A protein and the small-molecule ligand that binds it are described below.
Small molecule (SMILES): Nc1ncnc2c1ncn2[C@@H]1O[C@H](COP(=O)(O)OP(=O)(O)OP(O)(O)=S)[C@@H](O)[C@H]1O

Binding-site contacts:
Ligand atom C3' contacts residue ARG240 of chain 4.A at 3.8 Å.
Ligand atom O2G contacts residue LYS223 of chain 4.A at 3.6 Å.
Ligand atom PB contacts residue LYS223 of chain 4.A at 4.1 Å.
Ligand atom O1A contacts residue HIS221 of chain 4.A at 4.0 Å.
Ligand atom O3G contacts residue LYS188 of chain 4.A at 3.2 Å (salt-bridge).
Ligand atom O3G contacts residue ARG227 of chain 4.A at 2.9 Å (salt-bridge).
Ligand atom PB contacts residue HIS221 of chain 4.A at 3.9 Å.
Ligand atom S1G contacts residue HIS221 of chain 4.A at 4.0 Å.
Ligand atom C4 contacts residue ARG240 of chain 4.A at 4.1 Å.
Ligand atom N3 contacts residue ARG240 of chain 4.A at 3.8 Å.
Ligand atom C5' contacts residue ARG240 of chain 4.A at 3.4 Å.
Ligand atom O2B contacts residue LYS223 of chain 4.A at 2.7 Å (salt-bridge).
Ligand atom N1 contacts residue ARG109 of chain 4.A at 3.3 Å (salt-bridge).
Ligand atom PG contacts residue HIS221 of chain 4.A at 4.0 Å.
Ligand atom O5' contacts residue ARG240 of chain 4.A at 3.7 Å.
Ligand atom N9 contacts residue ARG240 of chain 4.A at 3.9 Å.
Ligand atom O3B contacts residue ARG227 of chain 4.A at 3.9 Å.
Ligand atom C2' contacts residue ARG240 of chain 4.A at 4.0 Å.
Ligand atom C4' contacts residue ARG240 of chain 4.A at 4.1 Å.
Ligand atom O2G contacts residue HIS221 of chain 4.A at 4.3 Å.
Ligand atom C3' contacts residue THR244 of chain 4.A at 3.7 Å.
Ligand atom O3A contacts residue HIS221 of chain 4.A at 3.5 Å (h-bond).
Ligand atom O2' contacts residue ARG240 of chain 4.A at 3.5 Å.
Ligand atom C1' contacts residue ARG240 of chain 4.A at 3.5 Å.
Ligand atom O3G contacts residue GLU153 of chain 4.A at 4.2 Å.
Ligand atom O5' contacts residue HIS221 of chain 4.A at 3.9 Å.
Ligand atom S1G contacts residue ARG227 of chain 4.A at 3.2 Å (salt-bridge).
Ligand atom O4' contacts residue ARG240 of chain 4.A at 4.1 Å.
Ligand atom N6 contacts residue MET177 of chain 4.A at 4.3 Å.
Ligand atom N6 contacts residue ARG109 of chain 4.A at 4.3 Å.
Ligand atom PA contacts residue HIS221 of chain 4.A at 4.2 Å.
Ligand atom O2A contacts residue SER107 of chain 4.A at 3.9 Å.
Ligand atom C6 contacts residue ARG109 of chain 4.A at 4.2 Å.
Ligand atom O3' contacts residue THR244 of chain 4.A at 2.7 Å (h-bond).
Ligand atom O3B contacts residue HIS221 of chain 4.A at 3.0 Å (h-bond).
Ligand atom C2 contacts residue ARG109 of chain 4.A at 3.6 Å.
Ligand atom PG contacts residue ARG227 of chain 4.A at 3.4 Å.
Ligand atom O1A contacts residue ARG227 of chain 4.A at 3.1 Å (salt-bridge).
Ligand atom O3' contacts residue ARG240 of chain 4.A at 3.9 Å.
Ligand atom C5' contacts residue HIS221 of chain 4.A at 3.9 Å.

Sequence of chain 4.A:
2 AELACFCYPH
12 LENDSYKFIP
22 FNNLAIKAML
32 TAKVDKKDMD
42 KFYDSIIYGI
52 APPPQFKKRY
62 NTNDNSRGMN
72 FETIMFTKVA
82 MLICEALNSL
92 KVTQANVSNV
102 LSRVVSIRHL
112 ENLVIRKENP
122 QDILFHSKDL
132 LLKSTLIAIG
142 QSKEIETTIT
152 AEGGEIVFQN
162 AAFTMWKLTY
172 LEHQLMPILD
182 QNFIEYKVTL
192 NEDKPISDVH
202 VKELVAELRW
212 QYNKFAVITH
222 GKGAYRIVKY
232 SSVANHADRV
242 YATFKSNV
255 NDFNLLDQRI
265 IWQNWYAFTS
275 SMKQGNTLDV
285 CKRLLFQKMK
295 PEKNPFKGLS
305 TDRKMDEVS